The protein below binds the small molecule below.
Small molecule (SMILES): C=CC(=O)Nc1cccc(CNc2nc(Nc3ccc(N4CCN(C)CC4)cc3OC)ncc2Cl)c1

Sequence of chain 1.A:
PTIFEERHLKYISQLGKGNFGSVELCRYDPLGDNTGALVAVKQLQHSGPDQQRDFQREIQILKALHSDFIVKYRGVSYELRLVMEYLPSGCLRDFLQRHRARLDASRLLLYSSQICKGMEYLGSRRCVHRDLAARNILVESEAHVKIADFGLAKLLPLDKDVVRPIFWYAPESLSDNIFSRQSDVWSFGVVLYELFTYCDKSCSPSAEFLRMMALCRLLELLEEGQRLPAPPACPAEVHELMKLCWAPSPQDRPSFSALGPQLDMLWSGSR

Binding-site contacts:
Ligand atom C6 contacts residue LEU148 of chain 1.A at 3.6 Å (hydrophobic).
Ligand atom CAQ contacts residue CYS101 of chain 1.A at 2.9 Å (hydrophobic).
Ligand atom CAA contacts residue LEU97 of chain 1.A at 3.7 Å (hydrophobic).
Ligand atom CAP contacts residue ARG103 of chain 1.A at 3.5 Å.
Ligand atom OBC contacts residue LEU20 of chain 1.A at 3.4 Å.
Ligand atom NBA contacts residue ARG145 of chain 1.A at 3.0 Å (salt-bridge).
Ligand atom CAH contacts residue ALA158 of chain 1.A at 3.7 Å (hydrophobic).
Ligand atom C6 contacts residue LEU97 of chain 1.A at 3.5 Å (hydrophobic).
Ligand atom CAJ contacts residue ARG145 of chain 1.A at 3.2 Å.
Ligand atom CBL contacts residue GLY100 of chain 1.A at 3.6 Å.
Ligand atom C5 contacts residue LEU148 of chain 1.A at 3.5 Å (hydrophobic).
Ligand atom CAP contacts residue ARG145 of chain 1.A at 3.2 Å.
Ligand atom NAZ contacts residue VAL28 of chain 1.A at 3.6 Å.
Ligand atom OBC contacts residue LEU97 of chain 1.A at 3.5 Å (h-bond).
Ligand atom CL5 contacts residue ALA45 of chain 1.A at 3.6 Å.
Ligand atom C5 contacts residue ALA45 of chain 1.A at 3.6 Å (hydrophobic).
Ligand atom C6 contacts residue ALA45 of chain 1.A at 3.7 Å (hydrophobic).
Ligand atom C2 contacts residue LEU97 of chain 1.A at 3.5 Å (hydrophobic).
Ligand atom CAA contacts residue GLY100 of chain 1.A at 3.7 Å.
Ligand atom NBB contacts residue LEU97 of chain 1.A at 2.8 Å (h-bond).
Ligand atom CAQ contacts residue ARG103 of chain 1.A at 3.6 Å.
Ligand atom CAT contacts residue ASP104 of chain 1.A at 3.3 Å.
Ligand atom CAJ contacts residue LEU148 of chain 1.A at 3.7 Å (hydrophobic).
Ligand atom CAA contacts residue PRO98 of chain 1.A at 3.2 Å (hydrophobic).
Ligand atom CAH contacts residue LEU148 of chain 1.A at 3.7 Å (hydrophobic).
Ligand atom CBL contacts residue LEU20 of chain 1.A at 3.7 Å (hydrophobic).
Ligand atom OBC contacts residue TYR96 of chain 1.A at 3.3 Å.
Ligand atom CBH contacts residue ARG145 of chain 1.A at 3.6 Å.
Ligand atom CBK contacts residue LEU97 of chain 1.A at 3.7 Å (hydrophobic).
Ligand atom CAP contacts residue CYS101 of chain 1.A at 1.8 Å (hydrophobic).
Ligand atom NBA contacts residue CYS101 of chain 1.A at 3.5 Å.
Ligand atom OAE contacts residue LEU20 of chain 1.A at 3.6 Å.
Ligand atom CAA contacts residue TYR96 of chain 1.A at 3.5 Å (hydrophobic).
Ligand atom C4 contacts residue LEU148 of chain 1.A at 3.7 Å (hydrophobic).
Ligand atom N1 contacts residue LEU97 of chain 1.A at 3.0 Å (h-bond).
Ligand atom CBE contacts residue CYS101 of chain 1.A at 3.6 Å (hydrophobic).
Ligand atom CAL contacts residue LEU148 of chain 1.A at 3.7 Å (hydrophobic).
Ligand atom CL5 contacts residue MET94 of chain 1.A at 3.6 Å.
Ligand atom CAU contacts residue LEU20 of chain 1.A at 3.3 Å (hydrophobic).
Ligand atom C6 contacts residue GLU95 of chain 1.A at 3.2 Å.